Sequence of chain 1.A:
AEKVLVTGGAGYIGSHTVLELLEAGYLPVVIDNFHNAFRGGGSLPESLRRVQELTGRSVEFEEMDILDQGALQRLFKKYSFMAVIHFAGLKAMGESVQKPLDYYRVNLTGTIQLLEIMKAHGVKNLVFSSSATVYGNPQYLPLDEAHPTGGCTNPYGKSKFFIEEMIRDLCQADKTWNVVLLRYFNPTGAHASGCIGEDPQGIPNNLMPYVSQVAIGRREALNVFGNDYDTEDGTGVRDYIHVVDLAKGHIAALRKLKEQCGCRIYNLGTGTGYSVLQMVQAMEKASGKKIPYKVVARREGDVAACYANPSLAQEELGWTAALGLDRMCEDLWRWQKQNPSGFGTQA

This protein binds this small molecule.
Small molecule (SMILES): O=c1ccn([C@@H]2O[C@H](CO[P](=O)(O)O[P](=O)(O)O[C@H]3O[C@H](CO)[C@H](O)[C@H](O)[C@H]3O)[C@@H](O)[C@H]2O)c(=O)[nH]1

Binding-site contacts:
Ligand atom O2B contacts residue ASN187 of chain 1.A at 2.7 Å (h-bond).
Ligand atom C4 contacts residue PHE226 of chain 1.A at 3.1 Å (hydrophobic).
Ligand atom N3 contacts residue PHE226 of chain 1.A at 3.3 Å.
Ligand atom PB contacts residue ASN187 of chain 1.A at 3.6 Å.
Ligand atom C3D contacts residue ARG239 of chain 1.A at 3.7 Å.
Ligand atom C5D contacts residue TYR241 of chain 1.A at 3.4 Å (hydrophobic).
Ligand atom O4D contacts residue LEU208 of chain 1.A at 3.7 Å.
Ligand atom C2D contacts residue ASP303 of chain 1.A at 3.5 Å.
Ligand atom O1A contacts residue ASN207 of chain 1.A at 3.2 Å.
Ligand atom O6' contacts residue ARG300 of chain 1.A at 3.1 Å (salt-bridge).
Ligand atom N3 contacts residue ASN224 of chain 1.A at 2.9 Å (h-bond).
Ligand atom O2 contacts residue ASN224 of chain 1.A at 3.5 Å (h-bond).
Ligand atom O2 contacts residue VAL225 of chain 1.A at 3.4 Å.
Ligand atom O2 contacts residue PHE226 of chain 1.A at 2.7 Å (h-bond).
Ligand atom N1 contacts residue PHE226 of chain 1.A at 3.5 Å.
Ligand atom O3D contacts residue GLY237 of chain 1.A at 3.5 Å.
Ligand atom O3D contacts residue ARG239 of chain 1.A at 3.5 Å (salt-bridge).
Ligand atom O2A contacts residue ASN206 of chain 1.A at 3.6 Å (h-bond).
Ligand atom O2A contacts residue ARG300 of chain 1.A at 2.7 Å (salt-bridge).
Ligand atom O2D contacts residue PHE226 of chain 1.A at 3.6 Å.
Ligand atom O5' contacts residue ARG300 of chain 1.A at 2.9 Å (salt-bridge).
Ligand atom C2D contacts residue ARG300 of chain 1.A at 3.5 Å.
Ligand atom C5 contacts residue PHE226 of chain 1.A at 3.3 Å (hydrophobic).
Ligand atom O6' contacts residue ASN206 of chain 1.A at 3.2 Å (h-bond).
Ligand atom O3A contacts residue ASN187 of chain 1.A at 3.2 Å (h-bond).
Ligand atom C2 contacts residue PHE226 of chain 1.A at 3.4 Å (hydrophobic).
Ligand atom PA contacts residue ARG300 of chain 1.A at 3.5 Å.
Ligand atom O4 contacts residue PHE226 of chain 1.A at 3.2 Å.
Ligand atom O4D contacts residue VAL277 of chain 1.A at 3.6 Å.
Ligand atom O5D contacts residue ARG300 of chain 1.A at 3.2 Å (salt-bridge).
Ligand atom C5 contacts residue LEU208 of chain 1.A at 3.5 Å (hydrophobic).
Ligand atom O3' contacts residue ASN155 of chain 1.A at 3.5 Å (h-bond).
Ligand atom O2D contacts residue ASP303 of chain 1.A at 2.5 Å (salt-bridge).
Ligand atom O1A contacts residue LEU208 of chain 1.A at 2.9 Å (h-bond).
Ligand atom C4D contacts residue TYR241 of chain 1.A at 3.7 Å (hydrophobic).
Ligand atom O2A contacts residue ASN207 of chain 1.A at 3.7 Å.
Ligand atom O1B contacts residue ARG239 of chain 1.A at 3.1 Å (salt-bridge).
Ligand atom O1B contacts residue ARG300 of chain 1.A at 3.5 Å (salt-bridge).
Ligand atom O2B contacts residue ARG239 of chain 1.A at 3.6 Å (salt-bridge).
Ligand atom C1' contacts residue ARG300 of chain 1.A at 3.2 Å.